Binding-site contacts:
Ligand atom O1A contacts residue LYS43 of chain 1.A at 3.6 Å (salt-bridge).
Ligand atom O1G contacts residue GLY39 of chain 1.A at 3.6 Å.
Ligand atom O1A contacts residue THR44 of chain 1.A at 3.2 Å (h-bond).
Ligand atom O1B contacts residue GLY42 of chain 1.A at 3.0 Å (h-bond).
Ligand atom C6 contacts residue ASP145 of chain 1.A at 3.5 Å.
Ligand atom N1 contacts residue ASP145 of chain 1.A at 2.8 Å (salt-bridge).
Ligand atom N7 contacts residue CYS45 of chain 1.A at 3.5 Å.
Ligand atom O1A contacts residue CYS45 of chain 1.A at 2.7 Å (h-bond).
Ligand atom O2B contacts residue THR44 of chain 1.A at 2.9 Å (h-bond).
Ligand atom O3G contacts residue TYR59 of chain 1.A at 2.4 Å (h-bond).
Ligand atom O1B contacts residue ALA40 of chain 1.A at 3.6 Å (h-bond).
Ligand atom O1A contacts residue GLY42 of chain 1.A at 3.1 Å.
Ligand atom O1G contacts residue LYS43 of chain 1.A at 2.6 Å (salt-bridge).
Ligand atom O2' contacts residue PHE55 of chain 1.A at 3.4 Å.
Ligand atom O3A contacts residue ALA40 of chain 1.A at 3.5 Å.
Ligand atom C5' contacts residue ALA40 of chain 1.A at 3.4 Å (hydrophobic).
Ligand atom O3G contacts residue PRO61 of chain 1.A at 3.5 Å.
Ligand atom O3A contacts residue GLY42 of chain 1.A at 3.2 Å (h-bond).
Ligand atom O2G contacts residue MG1 of chain 1.D at 1.8 Å.
Ligand atom PG contacts residue MG1 of chain 1.D at 3.1 Å.
Ligand atom N2 contacts residue ASP145 of chain 1.A at 3.0 Å (salt-bridge).
Ligand atom C8 contacts residue CYS45 of chain 1.A at 3.5 Å (hydrophobic).
Ligand atom O6 contacts residue ALA186 of chain 1.A at 3.0 Å (h-bond).
Ligand atom O6 contacts residue LEU187 of chain 1.A at 3.2 Å (h-bond).
Ligand atom N3B contacts residue MG1 of chain 1.D at 3.5 Å.
Ligand atom O2A contacts residue TYR59 of chain 1.A at 3.4 Å.
Ligand atom O2B contacts residue LYS43 of chain 1.A at 3.5 Å (salt-bridge).
Ligand atom N2 contacts residue LEU146 of chain 1.A at 3.4 Å.
Ligand atom O2B contacts residue MG1 of chain 1.D at 2.1 Å.
Ligand atom N3B contacts residue ALA40 of chain 1.A at 2.8 Å (h-bond).
Ligand atom PG contacts residue TYR59 of chain 1.A at 3.5 Å.
Ligand atom O1B contacts residue VAL41 of chain 1.A at 3.3 Å (h-bond).
Ligand atom O2G contacts residue THR62 of chain 1.A at 2.7 Å (h-bond).
Ligand atom O1B contacts residue LYS43 of chain 1.A at 2.7 Å (salt-bridge).
Ligand atom O6 contacts residue ASP145 of chain 1.A at 3.4 Å (salt-bridge).
Ligand atom O1G contacts residue GLY87 of chain 1.A at 2.7 Å (h-bond).
Ligand atom PB contacts residue MG1 of chain 1.D at 3.2 Å.
Ligand atom O4' contacts residue LYS143 of chain 1.A at 3.0 Å (salt-bridge).
Ligand atom O6 contacts residue SER185 of chain 1.A at 3.6 Å (h-bond).
Ligand atom N3B contacts residue TYR59 of chain 1.A at 3.0 Å.

Sequence of chain 1.A:
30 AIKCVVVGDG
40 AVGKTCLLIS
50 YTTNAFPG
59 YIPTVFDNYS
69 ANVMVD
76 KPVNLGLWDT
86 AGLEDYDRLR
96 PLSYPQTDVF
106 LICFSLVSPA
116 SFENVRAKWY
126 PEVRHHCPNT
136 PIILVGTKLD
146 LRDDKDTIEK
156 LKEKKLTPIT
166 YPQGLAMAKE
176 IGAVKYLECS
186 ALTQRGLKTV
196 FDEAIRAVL

A protein and the small-molecule ligand that binds it are described below.
Small molecule (SMILES): Nc1nc2c(ncn2[C@@H]2O[C@H](CO[P](=O)(O)O[P](=O)(O)NP(=O)(O)O)[C@@H](O)[C@H]2O)c(=O)[nH]1